Sequence of chain 1.B:
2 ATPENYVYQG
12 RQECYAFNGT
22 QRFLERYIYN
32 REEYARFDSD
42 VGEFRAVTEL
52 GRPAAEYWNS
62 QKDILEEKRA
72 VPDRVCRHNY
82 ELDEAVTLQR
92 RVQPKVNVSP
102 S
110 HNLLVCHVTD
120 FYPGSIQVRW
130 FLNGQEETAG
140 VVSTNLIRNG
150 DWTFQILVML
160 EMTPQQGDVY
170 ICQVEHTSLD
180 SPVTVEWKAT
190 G

The small molecule below binds the protein below.
Small molecule (SMILES): CC(=O)N[C@@H]1[C@@H](O)[C@H](O)[C@@H](CO)O[C@H]1O

Binding-site contacts:
Ligand atom C1 contacts residue ASN19 of chain 1.B at 1.4 Å.
Ligand atom C7 contacts residue PHE18 of chain 1.B at 4.4 Å (hydrophobic).
Ligand atom N2 contacts residue ASN19 of chain 1.B at 2.9 Å (h-bond).
Ligand atom C5 contacts residue ASN19 of chain 1.B at 3.7 Å.
Ligand atom C2 contacts residue ASN19 of chain 1.B at 2.4 Å.
Ligand atom O7 contacts residue ASN19 of chain 1.B at 3.7 Å.
Ligand atom O5 contacts residue ASN19 of chain 1.B at 2.4 Å (h-bond).
Ligand atom C7 contacts residue ASN19 of chain 1.B at 3.5 Å.
Ligand atom C8 contacts residue PHE18 of chain 1.B at 3.6 Å (hydrophobic).
Ligand atom C4 contacts residue ASN19 of chain 1.B at 4.2 Å.
Ligand atom C3 contacts residue ASN19 of chain 1.B at 3.8 Å.